Binding-site contacts:
Ligand atom C5 contacts residue ASP54 of chain 3.J at 3.9 Å.
Ligand atom C3 contacts residue ASP140 of chain 3.J at 3.6 Å.
Ligand atom C6 contacts residue TYR48 of chain 3.J at 3.6 Å (hydrophobic).
Ligand atom O4 contacts residue ASP54 of chain 3.J at 2.5 Å (salt-bridge).
Ligand atom O5 contacts residue TYR48 of chain 3.J at 4.3 Å.
Ligand atom O6 contacts residue ASN46 of chain 3.J at 3.2 Å (h-bond).
Ligand atom O1 contacts residue TYR48 of chain 3.J at 4.2 Å.
Ligand atom O6 contacts residue TYR48 of chain 3.J at 3.0 Å (h-bond).
Ligand atom O3 contacts residue ASN133 of chain 3.J at 4.0 Å.
Ligand atom O5 contacts residue PHE1 of chain 3.J at 2.6 Å (h-bond).
Ligand atom O4 contacts residue ASN135 of chain 3.J at 2.8 Å (h-bond).
Ligand atom C3 contacts residue ASN135 of chain 3.J at 3.4 Å.
Ligand atom C4 contacts residue ASP54 of chain 3.J at 3.0 Å.
Ligand atom C2 contacts residue PHE1 of chain 3.J at 3.6 Å (hydrophobic).
Ligand atom C6 contacts residue ASP54 of chain 3.J at 3.5 Å.
Ligand atom O3 contacts residue ASN135 of chain 3.J at 2.8 Å (h-bond).
Ligand atom O2 contacts residue PHE1 of chain 3.J at 2.9 Å (h-bond).
Ligand atom C7 contacts residue TYR48 of chain 3.J at 3.3 Å (hydrophobic).
Ligand atom O2 contacts residue PHE142 of chain 3.J at 3.9 Å.
Ligand atom O6 contacts residue ILE52 of chain 3.J at 3.5 Å.
Ligand atom C6 contacts residue ASN46 of chain 3.J at 3.1 Å.
Ligand atom O2 contacts residue ILE13 of chain 3.J at 3.1 Å.
Ligand atom O3 contacts residue ASP54 of chain 3.J at 4.2 Å.
Ligand atom C2 contacts residue ASP140 of chain 3.J at 3.7 Å.
Ligand atom O6 contacts residue ASP47 of chain 3.J at 3.8 Å.
Ligand atom C5 contacts residue PHE1 of chain 3.J at 3.3 Å (hydrophobic).
Ligand atom O3 contacts residue ASP140 of chain 3.J at 3.0 Å (salt-bridge).
Ligand atom C4 contacts residue PHE1 of chain 3.J at 3.4 Å (hydrophobic).
Ligand atom C1 contacts residue ILE13 of chain 3.J at 3.9 Å (hydrophobic).
Ligand atom C3 contacts residue PHE1 of chain 3.J at 4.1 Å (hydrophobic).
Ligand atom C3 contacts residue ASP54 of chain 3.J at 4.2 Å.
Ligand atom O4 contacts residue ILE52 of chain 3.J at 3.7 Å.
Ligand atom C6 contacts residue PHE1 of chain 3.J at 3.4 Å (hydrophobic).
Ligand atom O5 contacts residue ASP47 of chain 3.J at 3.7 Å.
Ligand atom C6 contacts residue ASP47 of chain 3.J at 3.5 Å.
Ligand atom C4 contacts residue ASN135 of chain 3.J at 3.7 Å.
Ligand atom C2 contacts residue ILE13 of chain 3.J at 3.8 Å (hydrophobic).
Ligand atom O6 contacts residue ASP54 of chain 3.J at 4.2 Å.
Ligand atom O2 contacts residue ASN133 of chain 3.J at 4.3 Å.
Ligand atom C1 contacts residue PHE1 of chain 3.J at 3.5 Å (hydrophobic).

The protein below binds the small molecule below.
Small molecule (SMILES): CO[C@H]1O[C@H](CO)[C@@H](O)[C@H](O)[C@@H]1O

Sequence of chain 3.J:
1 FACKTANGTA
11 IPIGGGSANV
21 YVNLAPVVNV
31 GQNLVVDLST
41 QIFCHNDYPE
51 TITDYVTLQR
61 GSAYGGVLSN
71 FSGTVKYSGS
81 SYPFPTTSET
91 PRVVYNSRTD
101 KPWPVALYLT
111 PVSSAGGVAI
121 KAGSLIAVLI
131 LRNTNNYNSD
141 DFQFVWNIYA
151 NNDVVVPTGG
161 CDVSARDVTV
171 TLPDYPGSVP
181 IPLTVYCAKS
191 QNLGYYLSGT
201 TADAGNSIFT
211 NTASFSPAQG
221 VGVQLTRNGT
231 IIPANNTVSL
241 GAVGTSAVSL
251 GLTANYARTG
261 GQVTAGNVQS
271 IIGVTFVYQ